Sequence of chain 2.A:
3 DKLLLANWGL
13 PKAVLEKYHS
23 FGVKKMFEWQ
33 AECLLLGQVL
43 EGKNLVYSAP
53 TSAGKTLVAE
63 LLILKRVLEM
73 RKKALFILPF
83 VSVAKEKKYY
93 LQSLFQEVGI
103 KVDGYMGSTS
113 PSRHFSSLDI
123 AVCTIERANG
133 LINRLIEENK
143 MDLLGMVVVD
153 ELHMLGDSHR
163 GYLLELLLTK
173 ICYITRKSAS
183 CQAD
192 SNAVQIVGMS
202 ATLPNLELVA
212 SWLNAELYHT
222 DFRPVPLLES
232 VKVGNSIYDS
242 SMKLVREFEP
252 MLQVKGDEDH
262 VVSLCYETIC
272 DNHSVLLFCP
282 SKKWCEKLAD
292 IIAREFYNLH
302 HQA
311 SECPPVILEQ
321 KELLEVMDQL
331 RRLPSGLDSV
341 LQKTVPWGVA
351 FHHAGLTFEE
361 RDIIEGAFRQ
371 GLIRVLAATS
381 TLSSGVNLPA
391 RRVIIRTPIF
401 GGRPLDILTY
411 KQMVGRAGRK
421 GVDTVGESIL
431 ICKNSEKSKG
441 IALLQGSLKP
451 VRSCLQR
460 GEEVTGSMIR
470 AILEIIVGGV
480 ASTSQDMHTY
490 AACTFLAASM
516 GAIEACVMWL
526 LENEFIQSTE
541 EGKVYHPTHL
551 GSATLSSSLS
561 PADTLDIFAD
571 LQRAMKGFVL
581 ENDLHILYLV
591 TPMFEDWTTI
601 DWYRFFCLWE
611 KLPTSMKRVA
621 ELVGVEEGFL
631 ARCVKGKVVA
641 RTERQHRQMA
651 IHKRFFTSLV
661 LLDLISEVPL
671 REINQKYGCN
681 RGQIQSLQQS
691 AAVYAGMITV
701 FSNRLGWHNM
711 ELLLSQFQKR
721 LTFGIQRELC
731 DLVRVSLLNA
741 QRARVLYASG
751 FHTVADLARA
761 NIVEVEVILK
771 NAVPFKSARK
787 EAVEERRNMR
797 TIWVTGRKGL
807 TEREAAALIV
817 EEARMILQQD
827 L

This protein binds this small molecule.
Small molecule (SMILES): Nc1ncnc2c1ncn2[C@@H]1O[C@H](CO[P](=O)(O)O[P](=O)(O)NP(=O)(O)O)[C@@H](O)[C@H]1O

Binding-site contacts:
Ligand atom O1G contacts residue THR53 of chain 2.A at 3.0 Å (h-bond).
Ligand atom O1A contacts residue ALA55 of chain 2.A at 3.6 Å.
Ligand atom N6 contacts residue LYS27 of chain 2.A at 3.7 Å.
Ligand atom O1G contacts residue SER54 of chain 2.A at 3.3 Å (h-bond).
Ligand atom PG contacts residue THR53 of chain 2.A at 4.0 Å.
Ligand atom N3B contacts residue MG1 of chain 2.E at 3.4 Å.
Ligand atom O2A contacts residue THR58 of chain 2.A at 2.6 Å (h-bond).
Ligand atom N6 contacts residue LEU59 of chain 2.A at 3.3 Å.
Ligand atom N6 contacts residue GLN32 of chain 2.A at 2.8 Å (h-bond).
Ligand atom O2G contacts residue MG1 of chain 2.E at 2.9 Å.
Ligand atom O2B contacts residue THR58 of chain 2.A at 3.1 Å (h-bond).
Ligand atom PA contacts residue GLY56 of chain 2.A at 4.0 Å.
Ligand atom N7 contacts residue GLY56 of chain 2.A at 3.5 Å.
Ligand atom O1A contacts residue GLY56 of chain 2.A at 2.9 Å (h-bond).
Ligand atom O1A contacts residue SER54 of chain 2.A at 3.6 Å.
Ligand atom O1G contacts residue LYS57 of chain 2.A at 3.3 Å (salt-bridge).
Ligand atom C2 contacts residue VAL25 of chain 2.A at 3.6 Å (hydrophobic).
Ligand atom N1 contacts residue VAL25 of chain 2.A at 3.9 Å.
Ligand atom C6 contacts residue GLN32 of chain 2.A at 4.0 Å.
Ligand atom N6 contacts residue MET28 of chain 2.A at 4.0 Å.
Ligand atom O1B contacts residue GLY56 of chain 2.A at 3.9 Å.
Ligand atom O2B contacts residue GLY56 of chain 2.A at 4.0 Å.
Ligand atom C5' contacts residue ASN387 of chain 2.A at 3.9 Å.
Ligand atom N1 contacts residue LYS27 of chain 2.A at 3.2 Å (salt-bridge).
Ligand atom O3G contacts residue THR53 of chain 2.A at 3.6 Å.
Ligand atom O2B contacts residue MG1 of chain 2.E at 3.9 Å.
Ligand atom O1B contacts residue ALA55 of chain 2.A at 3.7 Å.
Ligand atom O3A contacts residue SER54 of chain 2.A at 3.4 Å.
Ligand atom C6 contacts residue LYS27 of chain 2.A at 4.0 Å.
Ligand atom PG contacts residue MG1 of chain 2.E at 3.7 Å.
Ligand atom O5' contacts residue ASN387 of chain 2.A at 3.9 Å.
Ligand atom O2B contacts residue LYS57 of chain 2.A at 3.3 Å (salt-bridge).
Ligand atom PB contacts residue MG1 of chain 2.E at 4.0 Å.
Ligand atom C2 contacts residue LYS27 of chain 2.A at 4.0 Å.
Ligand atom C8 contacts residue GLY56 of chain 2.A at 3.6 Å.
Ligand atom PB contacts residue LYS57 of chain 2.A at 4.1 Å.
Ligand atom N7 contacts residue GLN32 of chain 2.A at 3.6 Å.
Ligand atom PB contacts residue SER54 of chain 2.A at 4.1 Å.
Ligand atom O1B contacts residue SER54 of chain 2.A at 3.4 Å (h-bond).
Ligand atom O1B contacts residue LYS57 of chain 2.A at 3.3 Å (salt-bridge).